Binding-site contacts:
Ligand atom O03 contacts residue PHE66 of chain 2.A at 4.3 Å.
Ligand atom C04 contacts residue MET32 of chain 2.A at 3.6 Å (hydrophobic).
Ligand atom C27 contacts residue PHE66 of chain 2.A at 4.0 Å (hydrophobic).
Ligand atom C36 contacts residue ILE79 of chain 2.A at 4.0 Å (hydrophobic).
Ligand atom C34 contacts residue LEU36 of chain 2.A at 4.4 Å (hydrophobic).
Ligand atom C33 contacts residue ILE79 of chain 2.A at 4.2 Å (hydrophobic).
Ligand atom O06 contacts residue ARG83 of chain 2.A at 4.3 Å.
Ligand atom C05 contacts residue PHE66 of chain 2.A at 4.5 Å (hydrophobic).
Ligand atom C28 contacts residue PHE66 of chain 2.A at 3.9 Å (hydrophobic).
Ligand atom C07 contacts residue MET32 of chain 2.A at 4.2 Å (hydrophobic).
Ligand atom O06 contacts residue ILE79 of chain 2.A at 3.9 Å.
Ligand atom O03 contacts residue MET32 of chain 2.A at 4.4 Å.
Ligand atom C35 contacts residue ILE79 of chain 2.A at 4.1 Å (hydrophobic).
Ligand atom C36 contacts residue ARG83 of chain 2.A at 4.0 Å.
Ligand atom C35 contacts residue PHE66 of chain 2.A at 4.2 Å (hydrophobic).
Ligand atom N04 contacts residue PHE66 of chain 2.A at 4.1 Å.
Ligand atom C35 contacts residue ARG83 of chain 2.A at 4.3 Å.
Ligand atom C34 contacts residue MET32 of chain 2.A at 4.5 Å (hydrophobic).
Ligand atom C36 contacts residue GLU81 of chain 2.A at 4.4 Å.
Ligand atom C37 contacts residue ILE79 of chain 2.A at 4.2 Å (hydrophobic).
Ligand atom C08 contacts residue MET32 of chain 2.A at 3.6 Å (hydrophobic).
Ligand atom C27 contacts residue MET67 of chain 2.A at 4.5 Å (hydrophobic).
Ligand atom C34 contacts residue PHE66 of chain 2.A at 3.9 Å (hydrophobic).
Ligand atom C29 contacts residue PHE66 of chain 2.A at 4.2 Å (hydrophobic).
Ligand atom C04 contacts residue PHE66 of chain 2.A at 4.1 Å (hydrophobic).
Ligand atom C26 contacts residue PHE66 of chain 2.A at 3.7 Å (hydrophobic).
Ligand atom C06 contacts residue MET32 of chain 2.A at 3.5 Å (hydrophobic).
Ligand atom C35 contacts residue GLY82 of chain 2.A at 4.0 Å.
Ligand atom C35 contacts residue GLU81 of chain 2.A at 3.7 Å.
Ligand atom C06 contacts residue PHE66 of chain 2.A at 3.9 Å (hydrophobic).
Ligand atom C05 contacts residue MET32 of chain 2.A at 4.2 Å (hydrophobic).

Sequence of chain 2.A:
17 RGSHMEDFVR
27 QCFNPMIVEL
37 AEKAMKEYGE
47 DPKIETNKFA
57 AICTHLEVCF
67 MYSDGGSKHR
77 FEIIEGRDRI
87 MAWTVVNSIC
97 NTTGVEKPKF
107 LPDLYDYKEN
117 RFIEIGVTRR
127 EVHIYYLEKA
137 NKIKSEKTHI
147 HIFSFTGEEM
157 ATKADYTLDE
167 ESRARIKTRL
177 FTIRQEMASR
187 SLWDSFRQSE

This small molecule binds to this protein.
Small molecule (SMILES): C[C@H](C[C@@H](C[C@H](C[C@@H](C[C@@H](CCN1CCCC1=O)N1CCCC1=O)N1CCCC1=O)N1CCCC1=O)N1CCCC1=O)N1CCCC1=O